Binding-site contacts:
Ligand atom O5 contacts residue ASN268 of chain 3.A at 2.3 Å (h-bond).
Ligand atom C8 contacts residue ASN268 of chain 3.A at 4.3 Å.
Ligand atom O7 contacts residue ASN268 of chain 3.A at 2.6 Å (h-bond).
Ligand atom C7 contacts residue ASN268 of chain 3.A at 3.0 Å.
Ligand atom C2 contacts residue ASN268 of chain 3.A at 2.2 Å.
Ligand atom C5 contacts residue ASN268 of chain 3.A at 3.6 Å.
Ligand atom C4 contacts residue ASN268 of chain 3.A at 4.0 Å.
Ligand atom N2 contacts residue ASN268 of chain 3.A at 2.9 Å (h-bond).
Ligand atom C3 contacts residue ASN268 of chain 3.A at 3.6 Å.
Ligand atom C1 contacts residue ASN268 of chain 3.A at 1.4 Å.

Sequence of chain 3.A:
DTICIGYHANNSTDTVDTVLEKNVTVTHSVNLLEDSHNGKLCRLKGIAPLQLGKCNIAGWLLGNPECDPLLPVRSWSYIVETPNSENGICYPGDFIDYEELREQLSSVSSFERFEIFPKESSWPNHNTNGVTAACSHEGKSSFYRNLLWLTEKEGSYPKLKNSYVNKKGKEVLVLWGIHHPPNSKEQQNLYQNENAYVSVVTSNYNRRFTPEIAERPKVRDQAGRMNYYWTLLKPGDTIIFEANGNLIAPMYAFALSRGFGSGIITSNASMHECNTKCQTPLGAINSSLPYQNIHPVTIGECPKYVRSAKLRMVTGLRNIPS

A small-molecule ligand and the protein it binds are described below.
Small molecule (SMILES): CC(=O)N[C@@H]1[C@@H](O)[C@H](O)[C@@H](CO)O[C@H]1O